A protein and the small-molecule ligand that binds it are described below.
Small molecule (SMILES): CC(=O)N[C@@H]1[C@@H](O)[C@H](O[C@@H]2O[C@H](CO)[C@H](O)[C@H](O[C@]3(C(=O)O)C[C@H](O)[C@@H](NC(C)=O)[C@H]([C@H](O)[C@H](O)CO)O3)[C@H]2O)[C@@H](COS(=O)(=O)O)O[C@H]1O

Sequence of chain 1.C:
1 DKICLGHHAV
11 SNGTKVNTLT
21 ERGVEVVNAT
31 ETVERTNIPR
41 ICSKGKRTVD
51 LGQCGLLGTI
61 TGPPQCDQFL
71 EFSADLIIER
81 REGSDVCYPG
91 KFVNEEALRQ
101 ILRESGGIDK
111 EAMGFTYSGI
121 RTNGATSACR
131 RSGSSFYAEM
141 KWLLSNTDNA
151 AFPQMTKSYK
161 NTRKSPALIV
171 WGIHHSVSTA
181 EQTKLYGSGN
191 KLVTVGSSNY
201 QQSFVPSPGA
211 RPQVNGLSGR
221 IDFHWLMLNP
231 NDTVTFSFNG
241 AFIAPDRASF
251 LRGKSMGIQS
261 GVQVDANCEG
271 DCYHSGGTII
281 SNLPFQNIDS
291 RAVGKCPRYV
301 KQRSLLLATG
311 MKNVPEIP

Binding-site contacts:
Ligand atom O3 contacts residue GLY216 of chain 1.C at 3.7 Å.
Ligand atom O1B contacts residue SER127 of chain 1.C at 3.8 Å.
Ligand atom C1 contacts residue THR126 of chain 1.C at 3.8 Å.
Ligand atom O10 contacts residue LEU185 of chain 1.C at 3.5 Å.
Ligand atom O4 contacts residue GLU181 of chain 1.C at 3.7 Å.
Ligand atom O3 contacts residue LEU217 of chain 1.C at 3.8 Å.
Ligand atom C11 contacts residue GLY124 of chain 1.C at 3.8 Å.
Ligand atom S contacts residue SER218 of chain 1.C at 4.0 Å.
Ligand atom C10 contacts residue TRP142 of chain 1.C at 4.0 Å (hydrophobic).
Ligand atom C4 contacts residue ALA125 of chain 1.C at 3.9 Å (hydrophobic).
Ligand atom O1A contacts residue THR126 of chain 1.C at 2.5 Å (h-bond).
Ligand atom O8 contacts residue TYR88 of chain 1.C at 3.4 Å (h-bond).
Ligand atom O9 contacts residue HIS174 of chain 1.C at 3.5 Å (h-bond).
Ligand atom O8 contacts residue GLU181 of chain 1.C at 3.2 Å (salt-bridge).
Ligand atom O5 contacts residue GLN213 of chain 1.C at 4.0 Å.
Ligand atom O7 contacts residue GLU181 of chain 1.C at 3.6 Å.
Ligand atom O1A contacts residue LEU217 of chain 1.C at 4.1 Å.
Ligand atom C1 contacts residue SER127 of chain 1.C at 3.9 Å.
Ligand atom C8 contacts residue TYR88 of chain 1.C at 4.0 Å (hydrophobic).
Ligand atom O1A contacts residue SER127 of chain 1.C at 2.9 Å (h-bond).
Ligand atom O9 contacts residue TYR88 of chain 1.C at 2.9 Å (h-bond).
Ligand atom C11 contacts residue ALA125 of chain 1.C at 3.7 Å (hydrophobic).
Ligand atom O9 contacts residue GLU181 of chain 1.C at 2.4 Å (salt-bridge).
Ligand atom C8 contacts residue GLN213 of chain 1.C at 3.7 Å.
Ligand atom C8 contacts residue GLU181 of chain 1.C at 3.6 Å.
Ligand atom C6 contacts residue GLY216 of chain 1.C at 3.4 Å.
Ligand atom O7A contacts residue LEU217 of chain 1.C at 3.3 Å.
Ligand atom O9 contacts residue SER218 of chain 1.C at 3.6 Å.
Ligand atom O6 contacts residue THR126 of chain 1.C at 3.9 Å.
Ligand atom C10 contacts residue ALA125 of chain 1.C at 3.8 Å (hydrophobic).
Ligand atom O9 contacts residue VAL177 of chain 1.C at 3.8 Å.
Ligand atom C9 contacts residue HIS174 of chain 1.C at 3.6 Å.
Ligand atom C5 contacts residue ALA125 of chain 1.C at 3.9 Å (hydrophobic).
Ligand atom C9 contacts residue TYR88 of chain 1.C at 3.4 Å (hydrophobic).
Ligand atom N5 contacts residue ALA125 of chain 1.C at 3.0 Å (h-bond).
Ligand atom O8 contacts residue VAL177 of chain 1.C at 3.6 Å.
Ligand atom O7A contacts residue GLY219 of chain 1.C at 3.8 Å.
Ligand atom C11 contacts residue LEU144 of chain 1.C at 3.6 Å (hydrophobic).
Ligand atom C9 contacts residue GLU181 of chain 1.C at 3.2 Å.
Ligand atom O7A contacts residue SER218 of chain 1.C at 2.6 Å (h-bond).